The small molecule below binds the protein below.
Small molecule (SMILES): CC(C)(C)NC[C@@H](O)COc1ccc(NC(=O)NC2CCCCC2)cc1

Sequence of chain 2.A:
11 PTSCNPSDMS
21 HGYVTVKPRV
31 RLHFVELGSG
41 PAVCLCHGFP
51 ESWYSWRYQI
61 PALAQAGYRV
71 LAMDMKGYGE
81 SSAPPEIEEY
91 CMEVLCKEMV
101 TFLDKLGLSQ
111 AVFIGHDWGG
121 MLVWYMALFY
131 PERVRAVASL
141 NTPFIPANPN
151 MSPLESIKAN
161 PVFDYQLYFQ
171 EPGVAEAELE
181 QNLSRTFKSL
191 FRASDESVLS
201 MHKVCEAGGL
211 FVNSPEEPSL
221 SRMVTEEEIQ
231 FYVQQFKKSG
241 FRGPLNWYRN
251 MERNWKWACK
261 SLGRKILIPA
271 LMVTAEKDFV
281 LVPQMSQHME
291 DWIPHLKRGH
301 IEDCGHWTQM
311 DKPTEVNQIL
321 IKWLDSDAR

Binding-site contacts:
Ligand atom C06 contacts residue MET121 of chain 2.A at 3.6 Å (hydrophobic).
Ligand atom C11 contacts residue MET251 of chain 2.A at 3.9 Å (hydrophobic).
Ligand atom C19 contacts residue TYR248 of chain 2.A at 3.7 Å (hydrophobic).
Ligand atom N03 contacts residue ASP117 of chain 2.A at 2.4 Å (salt-bridge).
Ligand atom C04 contacts residue ASP117 of chain 2.A at 3.6 Å.
Ligand atom C02 contacts residue ASP117 of chain 2.A at 2.9 Å.
Ligand atom O01 contacts residue TYR248 of chain 2.A at 3.0 Å (h-bond).
Ligand atom N20 contacts residue TYR165 of chain 2.A at 3.6 Å.
Ligand atom C21 contacts residue ASP117 of chain 2.A at 4.0 Å.
Ligand atom C26 contacts residue PHE49 of chain 2.A at 3.8 Å (hydrophobic).
Ligand atom C11 contacts residue GLN166 of chain 2.A at 3.8 Å.
Ligand atom N20 contacts residue HIS306 of chain 2.A at 3.4 Å.
Ligand atom C02 contacts residue TYR165 of chain 2.A at 3.0 Å (hydrophobic).
Ligand atom C07 contacts residue TRP118 of chain 2.A at 3.7 Å (hydrophobic).
Ligand atom O01 contacts residue GLN166 of chain 2.A at 4.0 Å.
Ligand atom C24 contacts residue MET201 of chain 2.A at 3.7 Å (hydrophobic).
Ligand atom C22 contacts residue HIS306 of chain 2.A at 3.8 Å.
Ligand atom C26 contacts residue HIS306 of chain 2.A at 4.0 Å.
Ligand atom C18 contacts residue GLN166 of chain 2.A at 3.4 Å.
Ligand atom O08 contacts residue MET121 of chain 2.A at 3.4 Å.
Ligand atom N20 contacts residue ASP117 of chain 2.A at 2.7 Å (salt-bridge).
Ligand atom C23 contacts residue MET201 of chain 2.A at 3.5 Å (hydrophobic).
Ligand atom C18 contacts residue TRP118 of chain 2.A at 3.4 Å (hydrophobic).
Ligand atom C13 contacts residue PHE163 of chain 2.A at 4.0 Å (hydrophobic).
Ligand atom C26 contacts residue TYR248 of chain 2.A at 3.7 Å (hydrophobic).
Ligand atom C14 contacts residue SER156 of chain 2.A at 3.1 Å.
Ligand atom C19 contacts residue TRP118 of chain 2.A at 3.7 Å (hydrophobic).
Ligand atom N20 contacts residue TYR248 of chain 2.A at 4.0 Å.
Ligand atom C09 contacts residue MET251 of chain 2.A at 3.8 Å (hydrophobic).
Ligand atom C07 contacts residue MET121 of chain 2.A at 4.0 Å (hydrophobic).
Ligand atom C16 contacts residue GLN166 of chain 2.A at 3.4 Å.
Ligand atom C21 contacts residue TYR165 of chain 2.A at 3.5 Å (hydrophobic).
Ligand atom C21 contacts residue HIS306 of chain 2.A at 4.0 Å.
Ligand atom C19 contacts residue GLN166 of chain 2.A at 3.4 Å.
Ligand atom C02 contacts residue TYR248 of chain 2.A at 3.5 Å (hydrophobic).
Ligand atom C09 contacts residue TRP118 of chain 2.A at 3.4 Å (hydrophobic).
Ligand atom C16 contacts residue PHE163 of chain 2.A at 3.5 Å (hydrophobic).
Ligand atom O01 contacts residue TYR165 of chain 2.A at 2.2 Å (h-bond).
Ligand atom O08 contacts residue TRP118 of chain 2.A at 3.4 Å.
Ligand atom C14 contacts residue PHE163 of chain 2.A at 3.6 Å (hydrophobic).